This protein binds this small molecule.
Small molecule (SMILES): CC(=O)N[C@@H]1[C@@H](O)[C@H](O)[C@@H](CO)S[C@@H]1OP(=O)(O)OP(=O)(O)OC[C@H]1O[C@@H](n2ccc(=O)[nH]c2=O)[C@H](O)[C@@H]1O

Sequence of chain 1.A:
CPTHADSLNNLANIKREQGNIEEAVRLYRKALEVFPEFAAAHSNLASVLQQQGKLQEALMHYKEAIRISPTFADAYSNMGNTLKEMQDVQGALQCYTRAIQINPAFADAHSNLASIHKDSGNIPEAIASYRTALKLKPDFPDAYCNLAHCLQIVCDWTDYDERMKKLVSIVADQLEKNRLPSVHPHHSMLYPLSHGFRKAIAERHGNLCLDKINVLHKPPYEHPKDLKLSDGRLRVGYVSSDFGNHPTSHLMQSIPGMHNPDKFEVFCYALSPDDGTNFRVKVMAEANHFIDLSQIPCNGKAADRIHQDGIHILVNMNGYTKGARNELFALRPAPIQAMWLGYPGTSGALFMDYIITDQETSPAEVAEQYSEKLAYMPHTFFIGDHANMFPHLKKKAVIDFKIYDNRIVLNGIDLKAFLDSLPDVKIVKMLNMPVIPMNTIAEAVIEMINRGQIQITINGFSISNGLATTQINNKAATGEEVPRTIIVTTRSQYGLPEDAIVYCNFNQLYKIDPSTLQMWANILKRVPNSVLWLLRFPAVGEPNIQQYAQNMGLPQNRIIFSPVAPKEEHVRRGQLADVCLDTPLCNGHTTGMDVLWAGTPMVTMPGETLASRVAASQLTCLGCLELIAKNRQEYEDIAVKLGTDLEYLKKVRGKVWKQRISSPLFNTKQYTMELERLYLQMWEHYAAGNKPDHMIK

Sequence of chain 1.B:
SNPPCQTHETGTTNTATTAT

Binding-site contacts:
Ligand atom O4 contacts residue ALA588 of chain 1.A at 2.9 Å (h-bond).
Ligand atom N2' contacts residue HIS612 of chain 1.A at 2.9 Å (h-bond).
Ligand atom O7' contacts residue HIS190 of chain 1.A at 2.9 Å (h-bond).
Ligand atom C7' contacts residue HIS190 of chain 1.A at 3.5 Å.
Ligand atom O2 contacts residue LYS590 of chain 1.A at 3.5 Å.
Ligand atom O3' contacts residue PRO348 of chain 1.A at 3.5 Å.
Ligand atom C2B contacts residue ASP617 of chain 1.A at 3.5 Å.
Ligand atom O5B contacts residue CYS9 of chain 1.B at 3.5 Å.
Ligand atom O3' contacts residue HIS612 of chain 1.A at 3.2 Å (h-bond).
Ligand atom O4 contacts residue VAL587 of chain 1.A at 3.4 Å.
Ligand atom N3 contacts residue ALA588 of chain 1.A at 2.7 Å (h-bond).
Ligand atom O2A contacts residue GLN531 of chain 1.A at 2.7 Å (h-bond).
Ligand atom O2 contacts residue PRO7 of chain 1.B at 3.5 Å.
Ligand atom C4' contacts residue GLY346 of chain 1.A at 3.5 Å.
Ligand atom O3B contacts residue LYS590 of chain 1.A at 2.9 Å (salt-bridge).
Ligand atom O2B contacts residue THR613 of chain 1.A at 2.7 Å (h-bond).
Ligand atom C2 contacts residue ALA588 of chain 1.A at 3.5 Å (hydrophobic).
Ligand atom N3 contacts residue HIS593 of chain 1.A at 3.2 Å.
Ligand atom O1A contacts residue GLN10 of chain 1.B at 2.9 Å (h-bond).
Ligand atom O7' contacts residue GLN10 of chain 1.B at 3.3 Å.
Ligand atom O2' contacts residue ASP617 of chain 1.A at 2.6 Å (salt-bridge).
Ligand atom S5' contacts residue THR613 of chain 1.A at 3.5 Å (h-bond).
Ligand atom C8' contacts residue HIS190 of chain 1.A at 3.5 Å.
Ligand atom O4B contacts residue PRO7 of chain 1.B at 3.4 Å.
Ligand atom C5 contacts residue HIS593 of chain 1.A at 3.3 Å.
Ligand atom O2 contacts residue ALA588 of chain 1.A at 3.4 Å (h-bond).
Ligand atom O1B contacts residue LYS534 of chain 1.A at 2.8 Å (salt-bridge).
Ligand atom O4' contacts residue LEU345 of chain 1.A at 2.6 Å (h-bond).
Ligand atom O2B contacts residue THR614 of chain 1.A at 3.2 Å (h-bond).
Ligand atom O4 contacts residue ARG596 of chain 1.A at 3.1 Å (salt-bridge).
Ligand atom C3' contacts residue HIS612 of chain 1.A at 3.4 Å.
Ligand atom O1' contacts residue THR613 of chain 1.A at 3.2 Å (h-bond).
Ligand atom O6' contacts residue THR252 of chain 1.A at 2.8 Å (h-bond).
Ligand atom O4 contacts residue LEU558 of chain 1.A at 3.4 Å.
Ligand atom O2B contacts residue HIS612 of chain 1.A at 2.8 Å (h-bond).
Ligand atom O2' contacts residue LYS590 of chain 1.A at 2.8 Å (salt-bridge).
Ligand atom C4 contacts residue HIS593 of chain 1.A at 3.3 Å.
Ligand atom C5' contacts residue THR613 of chain 1.A at 3.2 Å.
Ligand atom O2' contacts residue HIS593 of chain 1.A at 3.5 Å.
Ligand atom C8' contacts residue CYS609 of chain 1.A at 3.5 Å (hydrophobic).